Binding-site contacts:
Ligand atom C1 contacts residue ASN12 of chain 54.E at 2.2 Å.
Ligand atom O5 contacts residue ASN12 of chain 54.E at 2.7 Å (h-bond).
Ligand atom C5 contacts residue ASN12 of chain 54.E at 4.1 Å.
Ligand atom C7 contacts residue ASN12 of chain 54.E at 3.9 Å.
Ligand atom C2 contacts residue ASN12 of chain 54.E at 3.3 Å.
Ligand atom O7 contacts residue ASN12 of chain 54.E at 3.6 Å.
Ligand atom N2 contacts residue ASN12 of chain 54.E at 3.8 Å.

Sequence of chain 54.E:
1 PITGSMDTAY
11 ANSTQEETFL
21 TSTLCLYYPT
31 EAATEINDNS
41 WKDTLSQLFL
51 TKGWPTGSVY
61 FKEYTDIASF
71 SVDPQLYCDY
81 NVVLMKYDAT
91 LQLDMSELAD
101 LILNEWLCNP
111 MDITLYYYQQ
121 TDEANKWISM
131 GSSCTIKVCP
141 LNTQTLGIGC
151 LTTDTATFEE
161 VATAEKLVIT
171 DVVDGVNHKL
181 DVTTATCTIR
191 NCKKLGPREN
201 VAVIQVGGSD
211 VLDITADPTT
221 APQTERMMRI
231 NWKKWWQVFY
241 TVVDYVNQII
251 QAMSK

The protein below binds the small molecule below.
Small molecule (SMILES): CC(=O)N[C@H]1[C@H](O[C@H]2[C@H](O)[C@@H](NC(C)=O)CO[C@@H]2CO)O[C@H](CO)[C@@H](O)[C@@H]1O